The small molecule below binds the protein below.
Small molecule (SMILES): Cc1cc(N)nc2cc(-c3ccc4c(c3)CN(C)CCO4)ccc12

Sequence of chain 1.A:
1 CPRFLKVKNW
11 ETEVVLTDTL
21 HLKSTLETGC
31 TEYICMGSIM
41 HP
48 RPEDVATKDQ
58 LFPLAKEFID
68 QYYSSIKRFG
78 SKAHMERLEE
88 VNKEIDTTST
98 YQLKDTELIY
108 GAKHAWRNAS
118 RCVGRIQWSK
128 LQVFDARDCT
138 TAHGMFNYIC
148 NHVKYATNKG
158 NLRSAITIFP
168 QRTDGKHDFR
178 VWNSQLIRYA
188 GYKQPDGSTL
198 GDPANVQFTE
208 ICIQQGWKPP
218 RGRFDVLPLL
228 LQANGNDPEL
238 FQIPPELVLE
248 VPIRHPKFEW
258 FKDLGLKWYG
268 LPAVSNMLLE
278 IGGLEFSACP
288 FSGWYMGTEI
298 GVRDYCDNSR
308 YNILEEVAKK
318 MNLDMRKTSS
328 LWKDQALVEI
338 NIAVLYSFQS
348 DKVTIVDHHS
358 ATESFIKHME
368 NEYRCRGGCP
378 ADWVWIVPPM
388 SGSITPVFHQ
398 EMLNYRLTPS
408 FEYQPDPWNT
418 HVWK

Binding-site contacts:
Ligand atom N02 contacts residue PHE395 of chain 1.B at 3.6 Å.
Ligand atom C11 contacts residue PHE395 of chain 1.B at 3.5 Å (hydrophobic).
Ligand atom C04 contacts residue PHE395 of chain 1.B at 3.6 Å (hydrophobic).
Ligand atom C22 contacts residue TRP10 of chain 1.B at 4.2 Å (hydrophobic).
Ligand atom C05 contacts residue TRP382 of chain 1.A at 3.9 Å (hydrophobic).
Ligand atom C26 contacts residue HIS396 of chain 1.B at 3.4 Å.
Ligand atom C11 contacts residue TRP380 of chain 1.B at 3.8 Å (hydrophobic).
Ligand atom C03 contacts residue VAL381 of chain 1.A at 3.6 Å (hydrophobic).
Ligand atom C08 contacts residue HIS396 of chain 1.B at 3.7 Å.
Ligand atom C25 contacts residue HIS396 of chain 1.B at 4.1 Å.
Ligand atom C21 contacts residue MET40 of chain 1.A at 3.9 Å (hydrophobic).
Ligand atom C22 contacts residue MET40 of chain 1.A at 3.2 Å (hydrophobic).
Ligand atom C05 contacts residue PHE395 of chain 1.B at 4.0 Å (hydrophobic).
Ligand atom C02 contacts residue VAL381 of chain 1.A at 3.8 Å (hydrophobic).
Ligand atom C03 contacts residue TRP382 of chain 1.A at 3.9 Å (hydrophobic).
Ligand atom C07 contacts residue MET40 of chain 1.A at 3.4 Å (hydrophobic).
Ligand atom C02 contacts residue PHE395 of chain 1.B at 3.8 Å (hydrophobic).
Ligand atom N01 contacts residue TRP382 of chain 1.A at 3.6 Å.
Ligand atom C06 contacts residue MET40 of chain 1.A at 4.0 Å (hydrophobic).
Ligand atom C32 contacts residue TRP10 of chain 1.B at 3.9 Å (hydrophobic).
Ligand atom C32 contacts residue GLU11 of chain 1.B at 4.1 Å.
Ligand atom C06 contacts residue TRP10 of chain 1.B at 4.1 Å (hydrophobic).
Ligand atom C06 contacts residue PHE395 of chain 1.B at 4.2 Å (hydrophobic).
Ligand atom C07 contacts residue TRP10 of chain 1.B at 3.8 Å (hydrophobic).
Ligand atom C08 contacts residue MET40 of chain 1.A at 3.8 Å (hydrophobic).
Ligand atom C32 contacts residue HIS396 of chain 1.B at 3.8 Å.
Ligand atom C02 contacts residue TRP382 of chain 1.A at 3.7 Å (hydrophobic).
Ligand atom C09 contacts residue HIS396 of chain 1.B at 4.2 Å.
Ligand atom C10 contacts residue TRP382 of chain 1.A at 3.6 Å (hydrophobic).
Ligand atom C04 contacts residue TRP382 of chain 1.A at 4.2 Å (hydrophobic).
Ligand atom C09 contacts residue TRP382 of chain 1.A at 3.7 Å (hydrophobic).
Ligand atom N01 contacts residue PHE395 of chain 1.B at 3.7 Å.
Ligand atom C10 contacts residue PHE395 of chain 1.B at 4.1 Å (hydrophobic).
Ligand atom C11 contacts residue SER38 of chain 1.A at 3.7 Å.
Ligand atom C03 contacts residue TRP380 of chain 1.B at 3.8 Å (hydrophobic).
Ligand atom C31 contacts residue HIS396 of chain 1.B at 4.0 Å.
Ligand atom N02 contacts residue TRP382 of chain 1.A at 3.6 Å.
Ligand atom C07 contacts residue HIS396 of chain 1.B at 3.8 Å.
Ligand atom C21 contacts residue HIS396 of chain 1.B at 3.9 Å.
Ligand atom N02 contacts residue VAL381 of chain 1.A at 2.9 Å (h-bond).

Sequence of chain 1.B:
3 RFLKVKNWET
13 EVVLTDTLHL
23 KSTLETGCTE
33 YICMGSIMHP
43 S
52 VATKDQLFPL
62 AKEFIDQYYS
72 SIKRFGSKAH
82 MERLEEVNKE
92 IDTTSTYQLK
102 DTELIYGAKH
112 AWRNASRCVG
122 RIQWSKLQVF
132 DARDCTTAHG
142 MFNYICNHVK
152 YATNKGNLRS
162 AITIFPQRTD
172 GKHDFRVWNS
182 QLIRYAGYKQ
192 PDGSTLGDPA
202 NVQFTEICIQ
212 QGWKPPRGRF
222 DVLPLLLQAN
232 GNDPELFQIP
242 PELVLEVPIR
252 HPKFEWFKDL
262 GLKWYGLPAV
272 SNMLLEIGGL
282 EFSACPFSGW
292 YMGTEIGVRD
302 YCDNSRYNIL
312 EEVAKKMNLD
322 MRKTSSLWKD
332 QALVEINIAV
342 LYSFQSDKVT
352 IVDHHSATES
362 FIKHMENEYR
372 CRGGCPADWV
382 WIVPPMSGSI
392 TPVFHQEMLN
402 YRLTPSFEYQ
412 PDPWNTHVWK